Sequence of chain 1.B:
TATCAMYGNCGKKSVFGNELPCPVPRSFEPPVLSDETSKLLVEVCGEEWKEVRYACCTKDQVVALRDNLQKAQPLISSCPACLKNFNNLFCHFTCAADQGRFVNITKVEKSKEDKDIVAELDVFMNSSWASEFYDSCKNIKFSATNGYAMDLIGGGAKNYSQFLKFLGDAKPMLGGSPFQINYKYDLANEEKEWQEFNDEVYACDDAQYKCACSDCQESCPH

Binding-site contacts:
Ligand atom O6 contacts residue ILE124 of chain 1.B at 4.3 Å.
Ligand atom N2 contacts residue ASN123 of chain 1.B at 2.9 Å (h-bond).
Ligand atom C4 contacts residue ASN123 of chain 1.B at 4.2 Å.
Ligand atom O7 contacts residue PHE143 of chain 1.B at 3.6 Å.
Ligand atom C6 contacts residue ILE124 of chain 1.B at 3.9 Å (hydrophobic).
Ligand atom C8 contacts residue LEU206 of chain 1.B at 4.3 Å (hydrophobic).
Ligand atom O5 contacts residue ASN123 of chain 1.B at 2.4 Å (h-bond).
Ligand atom C1 contacts residue TRP213 of chain 1.B at 4.3 Å (hydrophobic).
Ligand atom O5 contacts residue ILE124 of chain 1.B at 3.8 Å.
Ligand atom C2 contacts residue ASN123 of chain 1.B at 2.5 Å.
Ligand atom C5 contacts residue ILE124 of chain 1.B at 4.3 Å (hydrophobic).
Ligand atom O5 contacts residue THR125 of chain 1.B at 4.0 Å.
Ligand atom C1 contacts residue ASN123 of chain 1.B at 1.4 Å.
Ligand atom C5 contacts residue ASN123 of chain 1.B at 3.6 Å.
Ligand atom O6 contacts residue THR125 of chain 1.B at 3.8 Å.
Ligand atom C8 contacts residue TRP213 of chain 1.B at 3.5 Å (hydrophobic).
Ligand atom O7 contacts residue ASN123 of chain 1.B at 3.5 Å (h-bond).
Ligand atom C3 contacts residue ASN123 of chain 1.B at 3.8 Å.
Ligand atom C8 contacts residue PHE143 of chain 1.B at 3.6 Å (hydrophobic).
Ligand atom C7 contacts residue TRP213 of chain 1.B at 4.3 Å (hydrophobic).
Ligand atom C7 contacts residue PHE143 of chain 1.B at 3.8 Å (hydrophobic).
Ligand atom C7 contacts residue ASN123 of chain 1.B at 3.4 Å.
Ligand atom C8 contacts residue GLU210 of chain 1.B at 4.5 Å.
Ligand atom C6 contacts residue THR125 of chain 1.B at 4.3 Å.
Ligand atom N2 contacts residue TRP213 of chain 1.B at 4.0 Å.
Ligand atom C8 contacts residue ASN123 of chain 1.B at 4.5 Å.

The protein below binds the small molecule below.
Small molecule (SMILES): CC(=O)N[C@H]1[C@H](O[C@H]2[C@H](O)[C@@H](NC(C)=O)CO[C@@H]2CO)O[C@H](CO)[C@@H](O[C@@H]2O[C@H](CO[C@H]3O[C@H](CO)[C@@H](O)[C@H](O[C@H]4O[C@H](CO)[C@@H](O)[C@H](O)[C@@H]4O[C@H]4O[C@H](CO)[C@@H](O)[C@H](O)[C@@H]4O)[C@@H]3O)[C@@H](O)[C@H](O)[C@@H]2O)[C@@H]1O